Sequence of chain 10.Q:
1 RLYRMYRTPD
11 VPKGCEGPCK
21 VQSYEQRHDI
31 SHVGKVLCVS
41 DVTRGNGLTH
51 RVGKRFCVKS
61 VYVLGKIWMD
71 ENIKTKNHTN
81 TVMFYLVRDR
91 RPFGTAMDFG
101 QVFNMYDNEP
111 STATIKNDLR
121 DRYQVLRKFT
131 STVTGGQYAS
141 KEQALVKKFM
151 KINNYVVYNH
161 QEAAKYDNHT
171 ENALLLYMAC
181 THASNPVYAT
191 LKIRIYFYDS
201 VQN

The protein below binds the small molecule below.
Small molecule (SMILES): Nc1ccn([C@H]2C[C@H](O[P](=O)(O)OC[C@H]3O[C@@H](n4cnc5c(N)ncnc54)C[C@@H]3O[P](=O)(O)OC[C@H]3O[C@@H](n4cnc5c(N)ncnc54)C[C@@H]3O[P](=O)(O)OC[C@H]3O[C@@H](n4ccc(N)nc4=O)C[C@@H]3O[P](=O)(O)OC[C@H]3O[C@@H](n4ccc(N)nc4=O)C[C@@H]3O[P](=O)(O)OC[C@H]3O[C@@H](n4cnc5c(N)ncnc54)C[C@@H]3O)[C@@H](COP(=O)=O)O2)c(=O)n1

Binding-site contacts:
Ligand atom OP1 contacts residue ARG127 of chain 10.Q at 3.5 Å.
Ligand atom C5 contacts residue TYR213 of chain 10.S at 3.7 Å (hydrophobic).
Ligand atom C4' contacts residue ARG90 of chain 10.Q at 3.7 Å.
Ligand atom C4 contacts residue PHE164 of chain 10.S at 3.5 Å (hydrophobic).
Ligand atom OP2 contacts residue LYS128 of chain 10.Q at 3.0 Å (salt-bridge).
Ligand atom N3 contacts residue ARG88 of chain 10.Q at 3.4 Å (salt-bridge).
Ligand atom N1 contacts residue PHE164 of chain 10.S at 3.6 Å.
Ligand atom C2' contacts residue CYS34 of chain 10.S at 3.6 Å (hydrophobic).
Ligand atom OP1 contacts residue ASP121 of chain 10.Q at 2.9 Å (salt-bridge).
Ligand atom O5' contacts residue ARG120 of chain 10.Q at 3.3 Å.
Ligand atom O3' contacts residue TYR211 of chain 10.S at 3.1 Å (h-bond).
Ligand atom C5' contacts residue ARG120 of chain 10.Q at 3.7 Å.
Ligand atom O3' contacts residue ASP121 of chain 10.Q at 3.4 Å (salt-bridge).
Ligand atom C2 contacts residue PHE164 of chain 10.S at 3.5 Å (hydrophobic).
Ligand atom C6 contacts residue CYS34 of chain 10.S at 3.5 Å (hydrophobic).
Ligand atom OP1 contacts residue LYS128 of chain 10.Q at 2.8 Å (salt-bridge).
Ligand atom C5' contacts residue LYS128 of chain 10.Q at 3.6 Å.
Ligand atom N3 contacts residue PHE164 of chain 10.S at 3.6 Å.
Ligand atom OP2 contacts residue TYR77 of chain 10.S at 2.6 Å (h-bond).
Ligand atom N6 contacts residue PHE164 of chain 10.S at 3.5 Å.
Ligand atom OP1 contacts residue ARG120 of chain 10.Q at 2.8 Å (salt-bridge).
Ligand atom C4' contacts residue VAL125 of chain 10.Q at 3.6 Å (hydrophobic).
Ligand atom OP2 contacts residue ARG2 of chain 10.S at 3.2 Å (salt-bridge).
Ligand atom N4 contacts residue SER75 of chain 10.S at 3.3 Å (h-bond).
Ligand atom OP2 contacts residue ARG209 of chain 10.S at 3.0 Å (salt-bridge).
Ligand atom OP2 contacts residue TYR211 of chain 10.S at 3.1 Å (h-bond).
Ligand atom C2' contacts residue TYR211 of chain 10.S at 3.0 Å (hydrophobic).
Ligand atom C5 contacts residue PHE164 of chain 10.S at 3.4 Å (hydrophobic).
Ligand atom N3 contacts residue TYR211 of chain 10.S at 3.6 Å.
Ligand atom C6 contacts residue PHE164 of chain 10.S at 3.5 Å (hydrophobic).
Ligand atom C5 contacts residue ASP25 of chain 10.S at 3.4 Å.
Ligand atom C2 contacts residue TYR211 of chain 10.S at 3.6 Å (hydrophobic).
Ligand atom C3' contacts residue TYR211 of chain 10.S at 3.2 Å (hydrophobic).
Ligand atom C6 contacts residue ASP25 of chain 10.S at 3.4 Å.
Ligand atom N7 contacts residue PHE164 of chain 10.S at 3.6 Å.
Ligand atom OP1 contacts residue ARG2 of chain 10.S at 3.1 Å.
Ligand atom O3' contacts residue ARG127 of chain 10.Q at 3.4 Å.
Ligand atom O4' contacts residue VAL125 of chain 10.Q at 3.7 Å.
Ligand atom C5 contacts residue CYS34 of chain 10.S at 3.6 Å (hydrophobic).
Ligand atom O2 contacts residue TYR211 of chain 10.S at 3.0 Å.

Sequence of chain 10.S:
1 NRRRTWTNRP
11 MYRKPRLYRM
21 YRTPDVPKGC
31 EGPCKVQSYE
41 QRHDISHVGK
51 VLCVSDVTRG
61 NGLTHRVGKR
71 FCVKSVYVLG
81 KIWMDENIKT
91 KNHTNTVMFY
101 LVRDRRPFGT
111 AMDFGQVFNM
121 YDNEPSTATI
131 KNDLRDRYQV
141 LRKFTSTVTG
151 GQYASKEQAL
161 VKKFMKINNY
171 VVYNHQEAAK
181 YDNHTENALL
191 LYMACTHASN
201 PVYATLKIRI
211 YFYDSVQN